Sequence of chain 2.A:
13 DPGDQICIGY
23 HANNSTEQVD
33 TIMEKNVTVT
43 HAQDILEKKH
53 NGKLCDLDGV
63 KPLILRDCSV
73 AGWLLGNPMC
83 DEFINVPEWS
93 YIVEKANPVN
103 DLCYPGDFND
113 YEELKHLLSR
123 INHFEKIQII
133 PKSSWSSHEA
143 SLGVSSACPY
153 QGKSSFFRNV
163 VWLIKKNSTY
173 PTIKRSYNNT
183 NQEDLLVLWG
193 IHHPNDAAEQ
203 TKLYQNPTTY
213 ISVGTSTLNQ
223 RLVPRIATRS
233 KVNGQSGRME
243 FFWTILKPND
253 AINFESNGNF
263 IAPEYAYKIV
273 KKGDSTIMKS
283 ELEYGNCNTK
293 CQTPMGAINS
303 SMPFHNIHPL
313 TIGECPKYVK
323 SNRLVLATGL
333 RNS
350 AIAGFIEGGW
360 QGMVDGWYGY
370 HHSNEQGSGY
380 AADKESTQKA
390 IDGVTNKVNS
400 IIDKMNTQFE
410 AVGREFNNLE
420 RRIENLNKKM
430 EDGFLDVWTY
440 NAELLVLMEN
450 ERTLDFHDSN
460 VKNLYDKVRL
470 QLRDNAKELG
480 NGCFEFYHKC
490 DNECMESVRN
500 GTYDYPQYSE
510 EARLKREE

A protein and the small-molecule ligand that binds it are described below.
Small molecule (SMILES): CC(=O)N[C@@H]1[C@@H](O)[C@H](O)[C@@H](CO)O[C@H]1O

Binding-site contacts:
Ligand atom C2 contacts residue ASN169 of chain 2.A at 2.5 Å.
Ligand atom O6 contacts residue ASN169 of chain 2.A at 4.3 Å.
Ligand atom N2 contacts residue ASN169 of chain 2.A at 3.5 Å (h-bond).
Ligand atom C5 contacts residue ASN169 of chain 2.A at 3.1 Å.
Ligand atom C6 contacts residue ASN169 of chain 2.A at 3.1 Å.
Ligand atom C3 contacts residue ASN169 of chain 2.A at 3.6 Å.
Ligand atom C7 contacts residue ASN169 of chain 2.A at 4.2 Å.
Ligand atom O7 contacts residue ASN169 of chain 2.A at 4.1 Å.
Ligand atom C1 contacts residue ASN169 of chain 2.A at 1.4 Å.
Ligand atom O5 contacts residue ASN169 of chain 2.A at 2.4 Å (h-bond).
Ligand atom C4 contacts residue ASN169 of chain 2.A at 3.7 Å.